Sequence of chain 4.A:
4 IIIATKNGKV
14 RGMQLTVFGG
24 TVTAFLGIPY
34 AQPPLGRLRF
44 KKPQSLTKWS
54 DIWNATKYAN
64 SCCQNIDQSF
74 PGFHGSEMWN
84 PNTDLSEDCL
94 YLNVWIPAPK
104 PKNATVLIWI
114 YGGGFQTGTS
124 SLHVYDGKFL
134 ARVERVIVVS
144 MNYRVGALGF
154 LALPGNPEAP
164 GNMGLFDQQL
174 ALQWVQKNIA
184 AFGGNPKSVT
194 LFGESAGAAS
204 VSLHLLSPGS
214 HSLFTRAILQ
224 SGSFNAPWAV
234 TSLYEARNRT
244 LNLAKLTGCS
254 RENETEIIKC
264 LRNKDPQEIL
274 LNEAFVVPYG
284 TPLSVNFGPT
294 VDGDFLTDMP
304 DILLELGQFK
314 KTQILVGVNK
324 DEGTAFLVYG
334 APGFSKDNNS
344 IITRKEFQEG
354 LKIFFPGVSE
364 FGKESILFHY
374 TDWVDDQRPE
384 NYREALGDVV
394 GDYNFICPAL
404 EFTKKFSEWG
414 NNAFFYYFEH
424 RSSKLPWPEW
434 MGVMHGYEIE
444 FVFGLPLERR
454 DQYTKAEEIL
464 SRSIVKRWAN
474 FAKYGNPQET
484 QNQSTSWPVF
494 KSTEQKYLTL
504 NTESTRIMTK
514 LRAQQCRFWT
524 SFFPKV

A protein and the small-molecule ligand that binds it are described below.
Small molecule (SMILES): Cc1nccn1Cc1cn(CC[C@@H](NC(=O)/C=N/O)c2ccccc2)nn1

Binding-site contacts:
Ligand atom O16 contacts residue GLY116 of chain 4.A at 3.7 Å.
Ligand atom C11 contacts residue TYR332 of chain 4.A at 3.5 Å (hydrophobic).
Ligand atom O19 contacts residue LEU286 of chain 4.A at 3.8 Å.
Ligand atom C04 contacts residue GLY439 of chain 4.A at 3.7 Å.
Ligand atom C01 contacts residue TYR128 of chain 4.A at 4.2 Å (hydrophobic).
Ligand atom C24 contacts residue THR120 of chain 4.A at 3.6 Å.
Ligand atom C17 contacts residue GLY117 of chain 4.A at 3.4 Å.
Ligand atom O16 contacts residue THR120 of chain 4.A at 3.8 Å.
Ligand atom C12 contacts residue PRO285 of chain 4.A at 4.2 Å (hydrophobic).
Ligand atom C07 contacts residue TRP82 of chain 4.A at 4.1 Å (hydrophobic).
Ligand atom N03 contacts residue TRP82 of chain 4.A at 4.0 Å.
Ligand atom C22 contacts residue ASP70 of chain 4.A at 4.1 Å.
Ligand atom C24 contacts residue ASN68 of chain 4.A at 4.3 Å.
Ligand atom N27 contacts residue PHE329 of chain 4.A at 4.2 Å.
Ligand atom C05 contacts residue TRP82 of chain 4.A at 4.3 Å (hydrophobic).
Ligand atom N26 contacts residue PHE329 of chain 4.A at 3.4 Å.
Ligand atom N18 contacts residue LEU286 of chain 4.A at 4.1 Å.
Ligand atom N18 contacts residue GLY117 of chain 4.A at 3.8 Å.
Ligand atom O16 contacts residue GLY117 of chain 4.A at 4.0 Å.
Ligand atom N18 contacts residue PRO285 of chain 4.A at 4.2 Å.
Ligand atom O19 contacts residue GLY117 of chain 4.A at 3.7 Å.
Ligand atom C04 contacts residue HIS438 of chain 4.A at 3.2 Å.
Ligand atom C02 contacts residue TRP82 of chain 4.A at 3.9 Å (hydrophobic).
Ligand atom C12 contacts residue TYR332 of chain 4.A at 3.9 Å (hydrophobic).
Ligand atom C05 contacts residue HIS438 of chain 4.A at 3.6 Å.
Ligand atom C17 contacts residue GLY116 of chain 4.A at 4.3 Å.
Ligand atom N03 contacts residue HIS438 of chain 4.A at 3.9 Å.
Ligand atom C04 contacts residue GLU197 of chain 4.A at 3.8 Å.
Ligand atom N14 contacts residue PRO285 of chain 4.A at 3.6 Å (h-bond).
Ligand atom N06 contacts residue TRP82 of chain 4.A at 4.1 Å.
Ligand atom C02 contacts residue GLU197 of chain 4.A at 4.1 Å.
Ligand atom C01 contacts residue GLY116 of chain 4.A at 3.4 Å.
Ligand atom C04 contacts residue TRP82 of chain 4.A at 4.2 Å (hydrophobic).
Ligand atom C17 contacts residue PRO285 of chain 4.A at 4.2 Å (hydrophobic).
Ligand atom C01 contacts residue GLY115 of chain 4.A at 3.5 Å.
Ligand atom C25 contacts residue THR120 of chain 4.A at 3.5 Å.
Ligand atom N03 contacts residue GLU197 of chain 4.A at 3.1 Å (salt-bridge).
Ligand atom C01 contacts residue TRP82 of chain 4.A at 4.1 Å (hydrophobic).
Ligand atom C23 contacts residue ILE69 of chain 4.A at 4.0 Å (hydrophobic).
Ligand atom C23 contacts residue ASP70 of chain 4.A at 4.1 Å.